This protein binds this small molecule.
Small molecule (SMILES): CC(=O)N[C@H]1[C@H](O[C@H]2O[C@H](CO)[C@H](O)[C@H](O)[C@H]2O)[C@@H](NC(C)=O)CO[C@@H]1CO

Sequence of chain 1.E:
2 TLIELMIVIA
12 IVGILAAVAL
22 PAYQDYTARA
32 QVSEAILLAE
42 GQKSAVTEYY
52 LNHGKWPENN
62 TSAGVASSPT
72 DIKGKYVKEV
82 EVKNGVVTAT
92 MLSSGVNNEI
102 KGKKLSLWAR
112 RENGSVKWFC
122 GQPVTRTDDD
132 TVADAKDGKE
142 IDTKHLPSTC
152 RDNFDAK

Binding-site contacts:
Ligand atom N2 contacts residue ASN60 of chain 1.E at 4.3 Å.
Ligand atom O5 contacts residue SER63 of chain 1.E at 2.3 Å (h-bond).
Ligand atom C5 contacts residue SER63 of chain 1.E at 3.6 Å.
Ligand atom C1 contacts residue TYR50 of chain 1.E at 4.3 Å (hydrophobic).
Ligand atom C6 contacts residue TYR50 of chain 1.E at 3.5 Å (hydrophobic).
Ligand atom C4 contacts residue SER63 of chain 1.E at 4.2 Å.
Ligand atom C3 contacts residue GLU59 of chain 1.E at 4.1 Å.
Ligand atom C1 contacts residue GLU59 of chain 1.E at 4.2 Å.
Ligand atom C3 contacts residue SER63 of chain 1.E at 3.7 Å.
Ligand atom O5 contacts residue GLU59 of chain 1.E at 3.2 Å (salt-bridge).
Ligand atom C2 contacts residue ASN60 of chain 1.E at 4.4 Å.
Ligand atom O3 contacts residue GLU59 of chain 1.E at 3.9 Å.
Ligand atom C5 contacts residue GLU59 of chain 1.E at 4.2 Å.
Ligand atom C1 contacts residue SER63 of chain 1.E at 1.4 Å.
Ligand atom C6 contacts residue TRP57 of chain 1.E at 3.8 Å (hydrophobic).
Ligand atom C7 contacts residue SER63 of chain 1.E at 3.5 Å.
Ligand atom O5 contacts residue PRO58 of chain 1.E at 4.2 Å.
Ligand atom O7 contacts residue GLU59 of chain 1.E at 3.5 Å (salt-bridge).
Ligand atom C7 contacts residue GLU59 of chain 1.E at 4.5 Å.
Ligand atom C2 contacts residue SER63 of chain 1.E at 2.4 Å.
Ligand atom O8 contacts residue GLU59 of chain 1.E at 4.3 Å.
Ligand atom C8 contacts residue THR62 of chain 1.E at 4.1 Å.
Ligand atom C5 contacts residue TYR50 of chain 1.E at 3.3 Å (hydrophobic).
Ligand atom N2 contacts residue SER63 of chain 1.E at 2.8 Å (h-bond).
Ligand atom C7 contacts residue ASN60 of chain 1.E at 3.6 Å.
Ligand atom O6 contacts residue TYR50 of chain 1.E at 3.6 Å.
Ligand atom C6 contacts residue GLU59 of chain 1.E at 3.9 Å.
Ligand atom O7 contacts residue SER63 of chain 1.E at 3.9 Å.
Ligand atom C8 contacts residue ASN60 of chain 1.E at 4.5 Å.
Ligand atom O5 contacts residue TYR50 of chain 1.E at 3.8 Å.
Ligand atom O7 contacts residue ASN60 of chain 1.E at 2.9 Å (h-bond).
Ligand atom C4 contacts residue GLU59 of chain 1.E at 4.0 Å.
Ligand atom C2 contacts residue GLU59 of chain 1.E at 3.8 Å.
Ligand atom O6 contacts residue LYS56 of chain 1.E at 4.3 Å.